Sequence of chain 2.A:
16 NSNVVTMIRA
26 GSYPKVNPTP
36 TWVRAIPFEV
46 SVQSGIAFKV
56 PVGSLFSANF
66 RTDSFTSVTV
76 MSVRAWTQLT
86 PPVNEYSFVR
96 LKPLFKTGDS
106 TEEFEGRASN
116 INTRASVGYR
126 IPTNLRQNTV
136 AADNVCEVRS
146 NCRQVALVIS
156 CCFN

Binding-site contacts:
Ligand atom C5' contacts residue SER77 of chain 2.A at 4.4 Å.
Ligand atom P contacts residue ARG131 of chain 2.A at 3.5 Å.
Ligand atom O2 contacts residue ARG125 of chain 2.A at 3.9 Å.
Ligand atom C5 contacts residue ARG125 of chain 2.A at 3.5 Å.
Ligand atom C6 contacts residue ARG125 of chain 2.A at 3.5 Å.
Ligand atom N1 contacts residue ARG125 of chain 2.A at 3.7 Å.
Ligand atom C5' contacts residue ARG125 of chain 2.A at 4.1 Å.
Ligand atom C4 contacts residue ARG125 of chain 2.A at 3.5 Å.
Ligand atom N3 contacts residue ARG125 of chain 2.A at 3.6 Å (salt-bridge).
Ligand atom OP3 contacts residue ARG125 of chain 2.A at 2.8 Å.
Ligand atom OP1 contacts residue ARG125 of chain 2.A at 2.9 Å (salt-bridge).
Ligand atom C3' contacts residue ARG125 of chain 2.A at 3.3 Å.
Ligand atom O4 contacts residue ARG125 of chain 2.A at 3.8 Å.
Ligand atom OP2 contacts residue ARG131 of chain 2.A at 3.7 Å.
Ligand atom OP1 contacts residue ARG131 of chain 2.A at 3.4 Å (salt-bridge).
Ligand atom C4' contacts residue ARG125 of chain 2.A at 4.4 Å.
Ligand atom O3' contacts residue ARG125 of chain 2.A at 4.0 Å.
Ligand atom OP2 contacts residue SER77 of chain 2.A at 4.1 Å.
Ligand atom O5' contacts residue ARG131 of chain 2.A at 2.6 Å (salt-bridge).
Ligand atom C5' contacts residue MET76 of chain 2.A at 4.3 Å (hydrophobic).
Ligand atom C2 contacts residue ARG125 of chain 2.A at 3.8 Å.
Ligand atom C2' contacts residue ARG125 of chain 2.A at 3.6 Å.
Ligand atom C1' contacts residue ARG125 of chain 2.A at 4.2 Å.
Ligand atom O5' contacts residue ARG125 of chain 2.A at 3.0 Å (salt-bridge).
Ligand atom P contacts residue ARG125 of chain 2.A at 3.7 Å.
Ligand atom C5' contacts residue ARG131 of chain 2.A at 3.2 Å.

This small molecule binds to this protein.
Small molecule (SMILES): CO[P](=O)(O)O[C@H]1[C@@H](O)[C@H](n2ccc(=O)[nH]c2=O)O[C@@H]1COP(=O)(O)O